Sequence of chain 1.A:
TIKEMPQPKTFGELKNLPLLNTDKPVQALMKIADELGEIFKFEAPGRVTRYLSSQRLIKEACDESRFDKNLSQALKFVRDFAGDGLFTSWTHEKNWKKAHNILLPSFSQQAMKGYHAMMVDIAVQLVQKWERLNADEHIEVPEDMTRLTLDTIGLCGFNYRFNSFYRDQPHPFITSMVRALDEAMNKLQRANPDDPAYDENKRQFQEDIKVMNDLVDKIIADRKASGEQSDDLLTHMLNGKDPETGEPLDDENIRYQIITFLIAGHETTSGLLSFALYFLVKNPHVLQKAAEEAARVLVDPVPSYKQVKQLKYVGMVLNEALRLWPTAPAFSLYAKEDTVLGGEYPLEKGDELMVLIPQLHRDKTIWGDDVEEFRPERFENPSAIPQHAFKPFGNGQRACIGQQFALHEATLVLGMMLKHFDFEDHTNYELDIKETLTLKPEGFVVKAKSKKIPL

A protein and the small-molecule ligand that binds it are described below.
Small molecule (SMILES): C[C@@H](N)c1ccccc1

Binding-site contacts:
Ligand atom CAE contacts residue ALA265 of chain 1.A at 3.9 Å (hydrophobic).
Ligand atom CCL contacts residue PHE88 of chain 1.A at 3.8 Å (hydrophobic).
Ligand atom CAY contacts residue THR439 of chain 1.A at 3.7 Å.
Ligand atom NBR contacts residue THR269 of chain 1.A at 4.0 Å.
Ligand atom CBF contacts residue HEM1 of chain 1.C at 3.7 Å.
Ligand atom CAZ contacts residue PHE88 of chain 1.A at 3.7 Å (hydrophobic).
Ligand atom CBF contacts residue PHE88 of chain 1.A at 3.3 Å (hydrophobic).
Ligand atom CCI contacts residue THR269 of chain 1.A at 4.2 Å.
Ligand atom CAY contacts residue PHE88 of chain 1.A at 4.2 Å (hydrophobic).
Ligand atom CBE contacts residue PHE88 of chain 1.A at 3.9 Å (hydrophobic).
Ligand atom CAT contacts residue GKX1 of chain 1.D at 3.6 Å.
Ligand atom CAT contacts residue PHE88 of chain 1.A at 4.1 Å (hydrophobic).
Ligand atom CAZ contacts residue ALA329 of chain 1.A at 3.5 Å (hydrophobic).
Ligand atom CAT contacts residue THR439 of chain 1.A at 3.9 Å.
Ligand atom NBR contacts residue HEM1 of chain 1.C at 2.2 Å.
Ligand atom CAY contacts residue THR269 of chain 1.A at 3.8 Å.
Ligand atom CBF contacts residue ALA329 of chain 1.A at 4.1 Å (hydrophobic).
Ligand atom CAE contacts residue HEM1 of chain 1.C at 3.6 Å.
Ligand atom CAY contacts residue LEU438 of chain 1.A at 3.9 Å (hydrophobic).
Ligand atom CCL contacts residue HEM1 of chain 1.C at 3.2 Å.
Ligand atom CBE contacts residue THR269 of chain 1.A at 3.6 Å.
Ligand atom CAT contacts residue ALA329 of chain 1.A at 3.9 Å (hydrophobic).
Ligand atom CAE contacts residue PHE88 of chain 1.A at 3.6 Å (hydrophobic).
Ligand atom CCI contacts residue HEM1 of chain 1.C at 3.9 Å.
Ligand atom CCI contacts residue PHE88 of chain 1.A at 3.6 Å (hydrophobic).
Ligand atom CAZ contacts residue GKX1 of chain 1.D at 3.9 Å.
Ligand atom CAT contacts residue LEU438 of chain 1.A at 3.9 Å (hydrophobic).
Ligand atom NBR contacts residue CYS401 of chain 1.A at 4.4 Å.
Ligand atom NBR contacts residue ALA265 of chain 1.A at 3.8 Å.